The protein below binds the small molecule below.
Small molecule (SMILES): CC1(C)O[C@@H](CN)[C@H](CNC(=O)C(=O)Nc2ccc(Cl)c(F)c2)O1

Binding-site contacts:
Ligand atom C11 contacts residue ASN286 of chain 1.A at 4.0 Å.
Ligand atom C21 contacts residue GLY333 of chain 1.A at 3.3 Å.
Ligand atom C11 contacts residue MET287 of chain 1.A at 4.0 Å (hydrophobic).
Ligand atom C21 contacts residue GLY334 of chain 1.A at 3.5 Å.
Ligand atom C21 contacts residue ILE238 of chain 1.A at 3.6 Å (hydrophobic).
Ligand atom C10 contacts residue GLU237 of chain 1.A at 3.9 Å.
Ligand atom N09 contacts residue ASN286 of chain 1.A at 3.0 Å (h-bond).
Ligand atom N22 contacts residue GLY333 of chain 1.A at 3.3 Å (h-bond).
Ligand atom F08 contacts residue SER140 of chain 1.A at 3.1 Å.
Ligand atom CL1 contacts residue PHE243 of chain 1.A at 3.5 Å.
Ligand atom C05 contacts residue GLU237 of chain 1.A at 4.0 Å.
Ligand atom C04 contacts residue TRP288 of chain 1.A at 3.7 Å (hydrophobic).
Ligand atom C02 contacts residue VAL139 of chain 1.A at 3.8 Å (hydrophobic).
Ligand atom C05 contacts residue ASN286 of chain 1.A at 3.4 Å.
Ligand atom O14 contacts residue TRP288 of chain 1.A at 3.5 Å.
Ligand atom C03 contacts residue SER242 of chain 1.A at 3.5 Å.
Ligand atom F08 contacts residue THR141 of chain 1.A at 3.5 Å.
Ligand atom C10 contacts residue ASN286 of chain 1.A at 4.0 Å.
Ligand atom C11 contacts residue TRP288 of chain 1.A at 3.9 Å (hydrophobic).
Ligand atom CL1 contacts residue ASN244 of chain 1.A at 3.8 Å.
Ligand atom CL1 contacts residue PHE249 of chain 1.A at 3.8 Å.
Ligand atom C02 contacts residue SER242 of chain 1.A at 3.2 Å.
Ligand atom N09 contacts residue TRP288 of chain 1.A at 3.6 Å.
Ligand atom O13 contacts residue ASN286 of chain 1.A at 3.3 Å (h-bond).
Ligand atom C01 contacts residue VAL139 of chain 1.A at 4.0 Å (hydrophobic).
Ligand atom F08 contacts residue SER242 of chain 1.A at 3.1 Å.
Ligand atom O13 contacts residue MET287 of chain 1.A at 3.5 Å (h-bond).
Ligand atom N09 contacts residue GLU237 of chain 1.A at 3.3 Å.
Ligand atom F08 contacts residue VAL139 of chain 1.A at 3.6 Å.
Ligand atom C10 contacts residue TRP288 of chain 1.A at 3.5 Å (hydrophobic).
Ligand atom C04 contacts residue ASN286 of chain 1.A at 3.7 Å.
Ligand atom C04 contacts residue GLU237 of chain 1.A at 3.6 Å.
Ligand atom CL1 contacts residue VAL139 of chain 1.A at 3.7 Å.
Ligand atom O14 contacts residue GLY334 of chain 1.A at 3.4 Å (h-bond).
Ligand atom N12 contacts residue GLY334 of chain 1.A at 3.3 Å (h-bond).
Ligand atom O20 contacts residue ASP235 of chain 1.A at 4.0 Å.
Ligand atom C03 contacts residue THR141 of chain 1.A at 3.7 Å.
Ligand atom C03 contacts residue TRP288 of chain 1.A at 4.0 Å (hydrophobic).
Ligand atom C01 contacts residue SER242 of chain 1.A at 3.8 Å.
Ligand atom C06 contacts residue PHE249 of chain 1.A at 3.6 Å (hydrophobic).

Sequence of chain 1.A:
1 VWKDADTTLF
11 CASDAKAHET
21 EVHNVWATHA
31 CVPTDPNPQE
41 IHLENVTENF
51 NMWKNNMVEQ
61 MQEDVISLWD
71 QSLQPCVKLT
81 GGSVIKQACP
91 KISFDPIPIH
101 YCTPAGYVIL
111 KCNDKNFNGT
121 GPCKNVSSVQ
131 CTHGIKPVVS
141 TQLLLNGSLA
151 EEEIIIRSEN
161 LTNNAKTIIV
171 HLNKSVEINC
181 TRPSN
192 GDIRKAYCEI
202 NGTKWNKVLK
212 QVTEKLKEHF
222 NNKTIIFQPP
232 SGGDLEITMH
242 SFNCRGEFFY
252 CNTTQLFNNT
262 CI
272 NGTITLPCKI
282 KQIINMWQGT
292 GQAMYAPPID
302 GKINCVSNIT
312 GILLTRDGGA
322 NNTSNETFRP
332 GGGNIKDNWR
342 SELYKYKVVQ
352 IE